Sequence of chain 2.A:
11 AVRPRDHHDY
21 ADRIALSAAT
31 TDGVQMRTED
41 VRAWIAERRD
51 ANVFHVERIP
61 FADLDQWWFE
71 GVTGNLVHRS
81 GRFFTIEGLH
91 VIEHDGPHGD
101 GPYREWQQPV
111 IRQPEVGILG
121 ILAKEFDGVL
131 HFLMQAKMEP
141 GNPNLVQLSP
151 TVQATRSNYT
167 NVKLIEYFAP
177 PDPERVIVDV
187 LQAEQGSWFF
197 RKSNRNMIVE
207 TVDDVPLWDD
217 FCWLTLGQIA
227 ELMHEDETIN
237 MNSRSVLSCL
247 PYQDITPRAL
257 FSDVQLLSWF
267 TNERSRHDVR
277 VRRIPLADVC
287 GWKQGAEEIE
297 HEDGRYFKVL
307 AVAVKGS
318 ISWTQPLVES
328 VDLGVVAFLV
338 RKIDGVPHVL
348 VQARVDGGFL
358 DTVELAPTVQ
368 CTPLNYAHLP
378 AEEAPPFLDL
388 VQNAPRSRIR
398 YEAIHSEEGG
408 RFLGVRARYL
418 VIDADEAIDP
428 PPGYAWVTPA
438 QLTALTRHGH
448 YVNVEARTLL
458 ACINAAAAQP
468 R

This protein binds this small molecule.
Small molecule (SMILES): Cc1cn([C@H]2C[C@H](O)[C@@H](COP(=O)(O)OP(=O)(O)O[C@H]3O[C@H](C)[C@H](O)[C@H](O)[C@H]3O)O2)c(=O)[nH]c1=O

Binding-site contacts:
Ligand atom O4 contacts residue HIS78 of chain 2.A at 3.7 Å.
Ligand atom N3 contacts residue PHE83 of chain 2.A at 3.7 Å.
Ligand atom O2B contacts residue ASN158 of chain 2.A at 3.0 Å (h-bond).
Ligand atom C4 contacts residue TRP320 of chain 2.A at 3.5 Å (hydrophobic).
Ligand atom O4Q contacts residue GLU405 of chain 2.A at 3.5 Å (salt-bridge).
Ligand atom C2Q contacts residue GLU405 of chain 2.A at 3.6 Å.
Ligand atom O4 contacts residue TRP67 of chain 2.A at 2.8 Å (h-bond).
Ligand atom O4 contacts residue THR321 of chain 2.A at 3.4 Å (h-bond).
Ligand atom C2X contacts residue TRP320 of chain 2.A at 3.5 Å (hydrophobic).
Ligand atom C6 contacts residue PHE83 of chain 2.A at 3.4 Å (hydrophobic).
Ligand atom C5 contacts residue PHE83 of chain 2.A at 3.7 Å (hydrophobic).
Ligand atom N3 contacts residue TRP320 of chain 2.A at 3.3 Å.
Ligand atom C4Q contacts residue ASN238 of chain 2.A at 3.6 Å.
Ligand atom C5M contacts residue GLN322 of chain 2.A at 3.5 Å.
Ligand atom O2 contacts residue TRP320 of chain 2.A at 3.5 Å.
Ligand atom O4 contacts residue GLN322 of chain 2.A at 3.7 Å.
Ligand atom C5X contacts residue TYR159 of chain 2.A at 3.2 Å (hydrophobic).
Ligand atom O1B contacts residue GLN153 of chain 2.A at 3.5 Å (h-bond).
Ligand atom O1B contacts residue TYR159 of chain 2.A at 2.3 Å (h-bond).
Ligand atom N1 contacts residue PHE83 of chain 2.A at 3.6 Å.
Ligand atom C6Q contacts residue GLY117 of chain 2.A at 3.8 Å.
Ligand atom O2B contacts residue THR155 of chain 2.A at 2.8 Å (h-bond).
Ligand atom C6Q contacts residue THR155 of chain 2.A at 3.5 Å.
Ligand atom C2 contacts residue PHE83 of chain 2.A at 3.6 Å (hydrophobic).
Ligand atom O1A contacts residue ARG408 of chain 2.A at 2.6 Å (salt-bridge).
Ligand atom C2 contacts residue TRP320 of chain 2.A at 3.5 Å (hydrophobic).
Ligand atom C5Q contacts residue THR155 of chain 2.A at 3.8 Å.
Ligand atom C3Q contacts residue GLU405 of chain 2.A at 3.7 Å.
Ligand atom O3Q contacts residue ASN238 of chain 2.A at 3.0 Å (h-bond).
Ligand atom O4Q contacts residue ASN200 of chain 2.A at 3.2 Å (h-bond).
Ligand atom C4 contacts residue PHE83 of chain 2.A at 3.6 Å (hydrophobic).
Ligand atom O5Q contacts residue THR155 of chain 2.A at 2.9 Å (h-bond).
Ligand atom O3A contacts residue ASN158 of chain 2.A at 3.5 Å (h-bond).
Ligand atom O2Q contacts residue ARG408 of chain 2.A at 3.3 Å (salt-bridge).
Ligand atom O3Q contacts residue GLU405 of chain 2.A at 2.8 Å (salt-bridge).
Ligand atom C6Q contacts residue ALA154 of chain 2.A at 3.5 Å (hydrophobic).
Ligand atom PB contacts residue TYR159 of chain 2.A at 3.6 Å.
Ligand atom O2B contacts residue TYR159 of chain 2.A at 3.7 Å.
Ligand atom C1Q contacts residue ARG408 of chain 2.A at 3.5 Å.
Ligand atom O4X contacts residue PHE83 of chain 2.A at 3.5 Å.